Sequence of chain 1.A:
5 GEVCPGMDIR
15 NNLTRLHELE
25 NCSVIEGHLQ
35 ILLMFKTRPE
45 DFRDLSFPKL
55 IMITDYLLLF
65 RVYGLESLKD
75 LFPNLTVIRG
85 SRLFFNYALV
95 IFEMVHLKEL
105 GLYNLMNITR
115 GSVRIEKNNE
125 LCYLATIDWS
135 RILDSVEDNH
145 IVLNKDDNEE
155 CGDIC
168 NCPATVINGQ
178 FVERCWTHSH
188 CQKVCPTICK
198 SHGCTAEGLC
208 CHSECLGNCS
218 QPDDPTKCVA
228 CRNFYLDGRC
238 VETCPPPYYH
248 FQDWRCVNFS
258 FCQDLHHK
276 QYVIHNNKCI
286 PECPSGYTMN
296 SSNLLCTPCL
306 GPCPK

This protein binds this small molecule.
Small molecule (SMILES): CC(=O)N[C@H]1[C@H](O[C@H]2[C@H](O)[C@@H](NC(C)=O)CO[C@@H]2CO)O[C@H](CO)[C@@H](O[C@@H]2O[C@H](CO)[C@@H](O)[C@H](O[C@H]3O[C@H](CO)[C@@H](O)[C@H](O)[C@@H]3O)[C@@H]2O)[C@@H]1O

Binding-site contacts:
Ligand atom C6 contacts residue SER198 of chain 1.A at 3.7 Å.
Ligand atom O7 contacts residue ASN111 of chain 1.A at 3.3 Å (h-bond).
Ligand atom O5 contacts residue LEU213 of chain 1.A at 3.6 Å.
Ligand atom C1 contacts residue SER198 of chain 1.A at 4.0 Å.
Ligand atom C4 contacts residue SER198 of chain 1.A at 3.9 Å.
Ligand atom N2 contacts residue ASN111 of chain 1.A at 2.9 Å (h-bond).
Ligand atom C3 contacts residue ASP138 of chain 1.A at 3.3 Å.
Ligand atom C5 contacts residue ASN111 of chain 1.A at 3.6 Å.
Ligand atom O4 contacts residue ARG114 of chain 1.A at 4.1 Å.
Ligand atom C7 contacts residue ILE136 of chain 1.A at 3.7 Å (hydrophobic).
Ligand atom C6 contacts residue THR113 of chain 1.A at 4.3 Å.
Ligand atom C5 contacts residue SER198 of chain 1.A at 4.0 Å.
Ligand atom C8 contacts residue ASP138 of chain 1.A at 3.4 Å.
Ligand atom O5 contacts residue ASN111 of chain 1.A at 2.3 Å (h-bond).
Ligand atom N2 contacts residue ASP138 of chain 1.A at 3.0 Å (salt-bridge).
Ligand atom N2 contacts residue ILE136 of chain 1.A at 3.9 Å.
Ligand atom C2 contacts residue ASP138 of chain 1.A at 3.6 Å.
Ligand atom C2 contacts residue SER198 of chain 1.A at 3.8 Å.
Ligand atom C1 contacts residue ASN111 of chain 1.A at 1.4 Å.
Ligand atom O7 contacts residue SER198 of chain 1.A at 4.0 Å.
Ligand atom C7 contacts residue ASP138 of chain 1.A at 3.9 Å.
Ligand atom C6 contacts residue ARG114 of chain 1.A at 3.9 Å.
Ligand atom C6 contacts residue ARG229 of chain 1.A at 4.2 Å.
Ligand atom O4 contacts residue ASP138 of chain 1.A at 4.1 Å.
Ligand atom O5 contacts residue SER198 of chain 1.A at 3.5 Å.
Ligand atom C8 contacts residue SER134 of chain 1.A at 3.7 Å.
Ligand atom O3 contacts residue ASP138 of chain 1.A at 2.7 Å (salt-bridge).
Ligand atom C7 contacts residue ASN111 of chain 1.A at 3.3 Å.
Ligand atom C1 contacts residue ASP138 of chain 1.A at 3.5 Å.
Ligand atom O7 contacts residue ARG135 of chain 1.A at 4.0 Å.
Ligand atom O6 contacts residue ARG229 of chain 1.A at 3.7 Å.
Ligand atom C3 contacts residue ASN111 of chain 1.A at 3.7 Å.
Ligand atom C2 contacts residue ASN111 of chain 1.A at 2.3 Å.
Ligand atom C6 contacts residue LEU213 of chain 1.A at 4.1 Å (hydrophobic).
Ligand atom C8 contacts residue LEU137 of chain 1.A at 3.5 Å (hydrophobic).
Ligand atom C8 contacts residue ILE136 of chain 1.A at 3.2 Å (hydrophobic).
Ligand atom C4 contacts residue ASP138 of chain 1.A at 4.2 Å.
Ligand atom C8 contacts residue ARG135 of chain 1.A at 3.7 Å.
Ligand atom C4 contacts residue ASN111 of chain 1.A at 4.2 Å.
Ligand atom O6 contacts residue LEU213 of chain 1.A at 3.8 Å.